Binding-site contacts:
Ligand atom O contacts residue ASN231 of chain 1.A at 2.8 Å (h-bond).
Ligand atom CZ contacts residue ASP230 of chain 1.A at 3.9 Å.
Ligand atom NE contacts residue LEU227 of chain 1.A at 3.3 Å.
Ligand atom C contacts residue LEU179 of chain 1.A at 3.7 Å (hydrophobic).
Ligand atom CA contacts residue ASN231 of chain 1.A at 3.8 Å.
Ligand atom CA contacts residue LEU179 of chain 1.A at 3.7 Å (hydrophobic).
Ligand atom P contacts residue ARG61 of chain 1.A at 3.7 Å.
Ligand atom O contacts residue LEU179 of chain 1.A at 3.6 Å.
Ligand atom CZ contacts residue LEU227 of chain 1.A at 3.8 Å (hydrophobic).
Ligand atom P contacts residue ARG134 of chain 1.A at 3.8 Å.
Ligand atom C contacts residue ASN231 of chain 1.A at 3.8 Å.
Ligand atom CD contacts residue ASP230 of chain 1.A at 3.5 Å.
Ligand atom CB contacts residue ASN231 of chain 1.A at 3.8 Å.
Ligand atom CA contacts residue ASN180 of chain 1.A at 3.5 Å.
Ligand atom N contacts residue ASN180 of chain 1.A at 2.9 Å (h-bond).
Ligand atom O2P contacts residue ARG61 of chain 1.A at 3.0 Å (salt-bridge).
Ligand atom P contacts residue TYR135 of chain 1.A at 3.8 Å.
Ligand atom CA contacts residue ASN180 of chain 1.A at 3.9 Å.
Ligand atom CG contacts residue GLU187 of chain 1.A at 3.5 Å.
Ligand atom C contacts residue ASN180 of chain 1.A at 3.6 Å.
Ligand atom CA contacts residue ASN231 of chain 1.A at 3.5 Å.
Ligand atom NE contacts residue ASP230 of chain 1.A at 3.7 Å.
Ligand atom CG contacts residue GLU187 of chain 1.A at 3.7 Å.
Ligand atom O3P contacts residue TYR135 of chain 1.A at 2.7 Å (h-bond).
Ligand atom CB contacts residue ASN180 of chain 1.A at 3.3 Å.
Ligand atom CB contacts residue ASN180 of chain 1.A at 3.7 Å.
Ligand atom NH1 contacts residue ASP230 of chain 1.A at 3.9 Å.
Ligand atom C contacts residue ASN231 of chain 1.A at 3.6 Å.
Ligand atom CA contacts residue LEU234 of chain 1.A at 3.9 Å (hydrophobic).
Ligand atom O contacts residue LEU234 of chain 1.A at 3.6 Å.
Ligand atom O2P contacts residue ARG134 of chain 1.A at 2.8 Å (salt-bridge).
Ligand atom O3P contacts residue ARG134 of chain 1.A at 2.9 Å (salt-bridge).
Ligand atom N contacts residue ASN231 of chain 1.A at 2.9 Å (h-bond).
Ligand atom CD contacts residue GLU187 of chain 1.A at 3.3 Å.
Ligand atom NH2 contacts residue LEU227 of chain 1.A at 3.6 Å.
Ligand atom CB contacts residue TRP235 of chain 1.A at 3.6 Å (hydrophobic).
Ligand atom N contacts residue LEU179 of chain 1.A at 3.5 Å.
Ligand atom O contacts residue VAL183 of chain 1.A at 3.5 Å.
Ligand atom O1P contacts residue ARG61 of chain 1.A at 2.9 Å (salt-bridge).
Ligand atom CB contacts residue ASN231 of chain 1.A at 3.5 Å.

A small-molecule ligand and the protein it binds are described below.
Small molecule (SMILES): CC[C@@H](C=O)NC(=O)[C@H](CC(C)C)NC(=O)[C@H](COP(=O)(O)O)NC(=O)[C@H](CCCN=C(N)N)NC(=O)[C@@H]1CCCN1C(=O)[C@H](CC)NC(=O)[C@@H](N)CCSC

Sequence of chain 1.A:
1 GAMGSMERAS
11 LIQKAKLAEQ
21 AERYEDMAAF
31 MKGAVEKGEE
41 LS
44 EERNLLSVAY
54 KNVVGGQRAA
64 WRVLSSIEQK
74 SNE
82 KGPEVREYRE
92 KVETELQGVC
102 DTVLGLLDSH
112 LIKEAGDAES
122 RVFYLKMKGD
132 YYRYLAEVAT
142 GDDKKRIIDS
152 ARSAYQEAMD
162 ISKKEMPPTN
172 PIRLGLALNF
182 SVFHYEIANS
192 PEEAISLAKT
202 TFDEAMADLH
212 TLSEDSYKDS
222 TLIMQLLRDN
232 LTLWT